This protein binds this small molecule.
Small molecule (SMILES): Nc1ncnc2c1c(COc1cccc(Cl)c1)nn2C1CCOCC1

Binding-site contacts:
Ligand atom O1 contacts residue SER19 of chain 2.B at 3.7 Å.
Ligand atom C2 contacts residue ILE25 of chain 2.B at 3.3 Å (hydrophobic).
Ligand atom C8 contacts residue LEU137 of chain 2.B at 3.6 Å (hydrophobic).
Ligand atom C6 contacts residue MET82 of chain 2.B at 3.7 Å (hydrophobic).
Ligand atom C4 contacts residue LYS40 of chain 2.B at 3.5 Å.
Ligand atom N4 contacts residue LEU86 of chain 2.B at 3.8 Å.
Ligand atom C6 contacts residue LYS40 of chain 2.B at 3.6 Å.
Ligand atom CL1 contacts residue GLU54 of chain 2.B at 3.3 Å.
Ligand atom N3 contacts residue MET84 of chain 2.B at 3.3 Å (h-bond).
Ligand atom C12 contacts residue MET84 of chain 2.B at 3.8 Å (hydrophobic).
Ligand atom C1 contacts residue MET84 of chain 2.B at 3.6 Å (hydrophobic).
Ligand atom N4 contacts residue GLU85 of chain 2.B at 3.9 Å.
Ligand atom C11 contacts residue ILE150 of chain 2.B at 3.8 Å (hydrophobic).
Ligand atom N1 contacts residue ILE150 of chain 2.B at 3.6 Å.
Ligand atom C7 contacts residue LEU86 of chain 2.B at 3.8 Å (hydrophobic).
Ligand atom N1 contacts residue ILE25 of chain 2.B at 3.8 Å.
Ligand atom C5 contacts residue LYS40 of chain 2.B at 3.5 Å.
Ligand atom C14 contacts residue GLY18 of chain 2.B at 3.1 Å.
Ligand atom N4 contacts residue LEU87 of chain 2.B at 2.9 Å (h-bond).
Ligand atom CL1 contacts residue LYS40 of chain 2.B at 3.6 Å.
Ligand atom C4 contacts residue MET82 of chain 2.B at 3.2 Å (hydrophobic).
Ligand atom C3 contacts residue ILE25 of chain 2.B at 3.9 Å (hydrophobic).
Ligand atom N4 contacts residue ALA38 of chain 2.B at 3.8 Å.
Ligand atom N3 contacts residue ALA38 of chain 2.B at 3.4 Å.
Ligand atom N2 contacts residue ILE17 of chain 2.B at 3.7 Å.
Ligand atom C7 contacts residue LEU87 of chain 2.B at 3.3 Å (hydrophobic).
Ligand atom C3 contacts residue MET84 of chain 2.B at 3.6 Å (hydrophobic).
Ligand atom C3 contacts residue ALA38 of chain 2.B at 3.8 Å (hydrophobic).
Ligand atom C1 contacts residue ILE25 of chain 2.B at 3.6 Å (hydrophobic).
Ligand atom O2 contacts residue MET84 of chain 2.B at 3.8 Å.
Ligand atom C14 contacts residue SER19 of chain 2.B at 3.8 Å.
Ligand atom C5 contacts residue MET82 of chain 2.B at 3.5 Å (hydrophobic).
Ligand atom C10 contacts residue ALA38 of chain 2.B at 3.5 Å (hydrophobic).
Ligand atom C6 contacts residue MET84 of chain 2.B at 3.9 Å (hydrophobic).
Ligand atom N2 contacts residue LEU137 of chain 2.B at 3.8 Å.
Ligand atom CL1 contacts residue MET82 of chain 2.B at 3.5 Å.
Ligand atom O2 contacts residue ILE25 of chain 2.B at 3.4 Å.
Ligand atom N3 contacts residue GLU85 of chain 2.B at 3.1 Å (salt-bridge).
Ligand atom C15 contacts residue SER19 of chain 2.B at 3.9 Å.
Ligand atom C15 contacts residue GLY18 of chain 2.B at 3.6 Å.

Sequence of chain 2.B:
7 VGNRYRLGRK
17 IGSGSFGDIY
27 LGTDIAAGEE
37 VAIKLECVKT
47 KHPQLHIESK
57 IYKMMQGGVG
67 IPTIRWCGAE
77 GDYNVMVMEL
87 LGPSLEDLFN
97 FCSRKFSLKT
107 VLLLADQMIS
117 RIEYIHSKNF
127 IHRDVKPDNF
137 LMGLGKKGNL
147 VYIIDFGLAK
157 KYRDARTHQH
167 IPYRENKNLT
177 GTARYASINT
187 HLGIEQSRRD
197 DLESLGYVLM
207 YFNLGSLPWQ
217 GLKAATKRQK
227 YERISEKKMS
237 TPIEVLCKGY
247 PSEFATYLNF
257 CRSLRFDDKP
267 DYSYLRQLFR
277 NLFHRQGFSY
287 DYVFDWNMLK